Sequence of chain 1.E:
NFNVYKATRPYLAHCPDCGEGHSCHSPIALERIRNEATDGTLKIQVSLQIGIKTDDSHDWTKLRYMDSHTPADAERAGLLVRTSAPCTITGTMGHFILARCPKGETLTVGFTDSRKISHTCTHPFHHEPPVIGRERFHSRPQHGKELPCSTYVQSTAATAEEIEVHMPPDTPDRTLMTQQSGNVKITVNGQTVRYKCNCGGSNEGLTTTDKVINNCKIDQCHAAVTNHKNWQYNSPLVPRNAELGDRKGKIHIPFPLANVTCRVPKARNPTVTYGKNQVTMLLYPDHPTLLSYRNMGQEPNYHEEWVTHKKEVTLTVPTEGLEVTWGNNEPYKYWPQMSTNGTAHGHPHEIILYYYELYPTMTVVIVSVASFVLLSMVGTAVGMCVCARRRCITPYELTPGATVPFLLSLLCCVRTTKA

A protein and the small-molecule ligand that binds it are described below.
Small molecule (SMILES): CC(=O)N[C@@H]1[C@@H](O)[C@H](O)[C@@H](CO)O[C@H]1O

Sequence of chain 1.D:
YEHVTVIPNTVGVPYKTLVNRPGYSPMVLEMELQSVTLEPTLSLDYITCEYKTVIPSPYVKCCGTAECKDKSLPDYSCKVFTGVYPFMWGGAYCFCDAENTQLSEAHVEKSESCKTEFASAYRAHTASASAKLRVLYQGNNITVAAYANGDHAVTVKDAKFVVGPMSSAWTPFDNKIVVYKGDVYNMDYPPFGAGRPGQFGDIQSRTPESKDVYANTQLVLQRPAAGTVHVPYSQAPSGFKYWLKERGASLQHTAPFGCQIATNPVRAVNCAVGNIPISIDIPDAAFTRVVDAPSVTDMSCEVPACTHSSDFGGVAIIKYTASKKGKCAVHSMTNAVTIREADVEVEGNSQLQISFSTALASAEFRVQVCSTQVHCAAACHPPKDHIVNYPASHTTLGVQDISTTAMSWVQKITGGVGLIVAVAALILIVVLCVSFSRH

Binding-site contacts:
Ligand atom O6 contacts residue LYS115 of chain 1.D at 3.5 Å (salt-bridge).
Ligand atom C7 contacts residue ASN259 of chain 1.E at 3.1 Å.
Ligand atom O7 contacts residue GLU117 of chain 1.D at 4.3 Å.
Ligand atom C6 contacts residue LYS115 of chain 1.D at 4.3 Å.
Ligand atom O5 contacts residue ASN259 of chain 1.E at 2.3 Å (h-bond).
Ligand atom N2 contacts residue ASN259 of chain 1.E at 3.0 Å (h-bond).
Ligand atom O7 contacts residue ASN259 of chain 1.E at 2.7 Å (h-bond).
Ligand atom C3 contacts residue ASN259 of chain 1.E at 3.7 Å.
Ligand atom O6 contacts residue THR116 of chain 1.D at 3.2 Å (h-bond).
Ligand atom C4 contacts residue ASN259 of chain 1.E at 4.1 Å.
Ligand atom O7 contacts residue LYS181 of chain 1.D at 4.3 Å.
Ligand atom C2 contacts residue ASN259 of chain 1.E at 2.4 Å.
Ligand atom O6 contacts residue ASN259 of chain 1.E at 4.4 Å.
Ligand atom C8 contacts residue ASN259 of chain 1.E at 4.4 Å.
Ligand atom C6 contacts residue THR116 of chain 1.D at 4.5 Å.
Ligand atom O5 contacts residue THR116 of chain 1.D at 3.8 Å.
Ligand atom C5 contacts residue ASN259 of chain 1.E at 3.6 Å.
Ligand atom C1 contacts residue ASN259 of chain 1.E at 1.4 Å.